A protein and the small-molecule ligand that binds it are described below.
Small molecule (SMILES): O=c1[nH]cnc2c(-n3cc(CCN4CCC(c5cccc(Cl)c5)CC4)cn3)nccc12

Binding-site contacts:
Ligand atom N4 contacts residue TYR178 of chain 1.B at 3.8 Å.
Ligand atom C13 contacts residue HIS189 of chain 1.B at 3.4 Å.
Ligand atom N5 contacts residue TYR133 of chain 1.B at 2.7 Å (h-bond).
Ligand atom N1 contacts residue HIS189 of chain 1.B at 3.3 Å (h-bond).
Ligand atom C19 contacts residue TYR133 of chain 1.B at 3.5 Å (hydrophobic).
Ligand atom C15 contacts residue PHE186 of chain 1.B at 3.9 Å (hydrophobic).
Ligand atom C19 contacts residue PHE186 of chain 1.B at 3.9 Å (hydrophobic).
Ligand atom N5 contacts residue PHE186 of chain 1.B at 3.8 Å.
Ligand atom C20 contacts residue PHE186 of chain 1.B at 3.4 Å (hydrophobic).
Ligand atom C13 contacts residue GLU191 of chain 1.B at 3.2 Å.
Ligand atom N3 contacts residue ZN1 of chain 1.L at 2.0 Å.
Ligand atom C9 contacts residue TYR178 of chain 1.B at 3.6 Å (hydrophobic).
Ligand atom C19 contacts residue TYR178 of chain 1.B at 3.5 Å (hydrophobic).
Ligand atom C14 contacts residue ZN1 of chain 1.L at 2.8 Å.
Ligand atom C13 contacts residue ZN1 of chain 1.L at 3.3 Å.
Ligand atom N3 contacts residue HIS189 of chain 1.B at 3.5 Å (h-bond).
Ligand atom C10 contacts residue LYS242 of chain 1.B at 3.9 Å.
Ligand atom N3 contacts residue HIS277 of chain 1.B at 3.5 Å (h-bond).
Ligand atom C15 contacts residue ZN1 of chain 1.L at 3.1 Å.
Ligand atom C16 contacts residue TRP209 of chain 1.B at 3.5 Å (hydrophobic).
Ligand atom C20 contacts residue LYS207 of chain 1.B at 3.9 Å.
Ligand atom C14 contacts residue HIS189 of chain 1.B at 3.7 Å.
Ligand atom CL contacts residue VAL314 of chain 1.B at 3.6 Å.
Ligand atom C8 contacts residue ASP136 of chain 1.B at 3.6 Å.
Ligand atom N1 contacts residue ZN1 of chain 1.L at 2.8 Å.
Ligand atom C20 contacts residue TYR133 of chain 1.B at 3.5 Å (hydrophobic).
Ligand atom N2 contacts residue ZN1 of chain 1.L at 2.1 Å.
Ligand atom C3 contacts residue TYR176 of chain 1.B at 3.8 Å (hydrophobic).
Ligand atom C16 contacts residue PHE186 of chain 1.B at 3.6 Å (hydrophobic).
Ligand atom N2 contacts residue HIS189 of chain 1.B at 2.8 Å (h-bond).
Ligand atom C15 contacts residue TRP209 of chain 1.B at 3.5 Å (hydrophobic).
Ligand atom O contacts residue PHE186 of chain 1.B at 3.4 Å.
Ligand atom O contacts residue TYR133 of chain 1.B at 3.5 Å (h-bond).
Ligand atom C22 contacts residue TYR176 of chain 1.B at 3.7 Å (hydrophobic).
Ligand atom O contacts residue LYS207 of chain 1.B at 2.8 Å (salt-bridge).
Ligand atom C21 contacts residue TYR176 of chain 1.B at 3.9 Å (hydrophobic).
Ligand atom N2 contacts residue GLU191 of chain 1.B at 3.1 Å (salt-bridge).
Ligand atom C15 contacts residue HIS277 of chain 1.B at 3.7 Å.
Ligand atom N5 contacts residue TYR178 of chain 1.B at 3.8 Å.
Ligand atom C17 contacts residue PHE186 of chain 1.B at 3.7 Å (hydrophobic).

Sequence of chain 1.B:
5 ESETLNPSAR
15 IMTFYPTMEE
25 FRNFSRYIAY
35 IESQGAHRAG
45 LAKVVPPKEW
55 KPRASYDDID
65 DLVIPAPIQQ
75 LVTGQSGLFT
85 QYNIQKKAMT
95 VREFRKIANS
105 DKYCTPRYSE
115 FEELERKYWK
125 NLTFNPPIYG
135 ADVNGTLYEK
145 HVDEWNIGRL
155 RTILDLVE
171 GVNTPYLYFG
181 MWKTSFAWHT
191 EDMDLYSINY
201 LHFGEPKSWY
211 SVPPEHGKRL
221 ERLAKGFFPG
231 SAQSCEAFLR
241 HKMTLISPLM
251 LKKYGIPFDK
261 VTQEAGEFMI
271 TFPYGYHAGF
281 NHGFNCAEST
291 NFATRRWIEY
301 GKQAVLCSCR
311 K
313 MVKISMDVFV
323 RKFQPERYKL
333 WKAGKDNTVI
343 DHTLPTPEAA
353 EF